Binding-site contacts:
Ligand atom C5 contacts residue ASN1724 of chain 1.D at 3.6 Å.
Ligand atom N2 contacts residue ASN1724 of chain 1.D at 3.0 Å (h-bond).
Ligand atom C1 contacts residue ARG1716 of chain 1.D at 3.5 Å.
Ligand atom O7 contacts residue SER1749 of chain 1.D at 2.9 Å (h-bond).
Ligand atom C7 contacts residue GLY1722 of chain 1.D at 4.3 Å.
Ligand atom O7 contacts residue TYR1748 of chain 1.D at 3.9 Å.
Ligand atom C6 contacts residue ARG1716 of chain 1.D at 3.7 Å.
Ligand atom O6 contacts residue ARG1716 of chain 1.D at 4.3 Å.
Ligand atom N2 contacts residue GLN1747 of chain 1.D at 4.2 Å.
Ligand atom C8 contacts residue TYR1748 of chain 1.D at 3.7 Å (hydrophobic).
Ligand atom O5 contacts residue GLN1747 of chain 1.D at 4.2 Å.
Ligand atom C1 contacts residue GLN1747 of chain 1.D at 3.8 Å.
Ligand atom C8 contacts residue SER1749 of chain 1.D at 3.9 Å.
Ligand atom C7 contacts residue TYR1748 of chain 1.D at 4.4 Å (hydrophobic).
Ligand atom O5 contacts residue ARG1716 of chain 1.D at 3.2 Å (salt-bridge).
Ligand atom C8 contacts residue ARG1716 of chain 1.D at 4.1 Å.
Ligand atom C7 contacts residue GLN1747 of chain 1.D at 4.0 Å.
Ligand atom C2 contacts residue GLN1747 of chain 1.D at 3.8 Å.
Ligand atom C5 contacts residue ARG1716 of chain 1.D at 3.5 Å.
Ligand atom O7 contacts residue ASN1724 of chain 1.D at 4.1 Å.
Ligand atom C1 contacts residue ASN1724 of chain 1.D at 1.4 Å.
Ligand atom O5 contacts residue ASN1724 of chain 1.D at 2.3 Å (h-bond).
Ligand atom C3 contacts residue ASN1724 of chain 1.D at 3.8 Å.
Ligand atom C7 contacts residue ASN1724 of chain 1.D at 3.8 Å.
Ligand atom O7 contacts residue GLN1747 of chain 1.D at 2.9 Å (h-bond).
Ligand atom N2 contacts residue GLY1722 of chain 1.D at 4.1 Å.
Ligand atom C2 contacts residue ASN1724 of chain 1.D at 2.5 Å.
Ligand atom C8 contacts residue GLY1722 of chain 1.D at 3.8 Å.
Ligand atom C7 contacts residue SER1749 of chain 1.D at 3.8 Å.
Ligand atom C4 contacts residue ASN1724 of chain 1.D at 4.2 Å.

Sequence of chain 1.D:
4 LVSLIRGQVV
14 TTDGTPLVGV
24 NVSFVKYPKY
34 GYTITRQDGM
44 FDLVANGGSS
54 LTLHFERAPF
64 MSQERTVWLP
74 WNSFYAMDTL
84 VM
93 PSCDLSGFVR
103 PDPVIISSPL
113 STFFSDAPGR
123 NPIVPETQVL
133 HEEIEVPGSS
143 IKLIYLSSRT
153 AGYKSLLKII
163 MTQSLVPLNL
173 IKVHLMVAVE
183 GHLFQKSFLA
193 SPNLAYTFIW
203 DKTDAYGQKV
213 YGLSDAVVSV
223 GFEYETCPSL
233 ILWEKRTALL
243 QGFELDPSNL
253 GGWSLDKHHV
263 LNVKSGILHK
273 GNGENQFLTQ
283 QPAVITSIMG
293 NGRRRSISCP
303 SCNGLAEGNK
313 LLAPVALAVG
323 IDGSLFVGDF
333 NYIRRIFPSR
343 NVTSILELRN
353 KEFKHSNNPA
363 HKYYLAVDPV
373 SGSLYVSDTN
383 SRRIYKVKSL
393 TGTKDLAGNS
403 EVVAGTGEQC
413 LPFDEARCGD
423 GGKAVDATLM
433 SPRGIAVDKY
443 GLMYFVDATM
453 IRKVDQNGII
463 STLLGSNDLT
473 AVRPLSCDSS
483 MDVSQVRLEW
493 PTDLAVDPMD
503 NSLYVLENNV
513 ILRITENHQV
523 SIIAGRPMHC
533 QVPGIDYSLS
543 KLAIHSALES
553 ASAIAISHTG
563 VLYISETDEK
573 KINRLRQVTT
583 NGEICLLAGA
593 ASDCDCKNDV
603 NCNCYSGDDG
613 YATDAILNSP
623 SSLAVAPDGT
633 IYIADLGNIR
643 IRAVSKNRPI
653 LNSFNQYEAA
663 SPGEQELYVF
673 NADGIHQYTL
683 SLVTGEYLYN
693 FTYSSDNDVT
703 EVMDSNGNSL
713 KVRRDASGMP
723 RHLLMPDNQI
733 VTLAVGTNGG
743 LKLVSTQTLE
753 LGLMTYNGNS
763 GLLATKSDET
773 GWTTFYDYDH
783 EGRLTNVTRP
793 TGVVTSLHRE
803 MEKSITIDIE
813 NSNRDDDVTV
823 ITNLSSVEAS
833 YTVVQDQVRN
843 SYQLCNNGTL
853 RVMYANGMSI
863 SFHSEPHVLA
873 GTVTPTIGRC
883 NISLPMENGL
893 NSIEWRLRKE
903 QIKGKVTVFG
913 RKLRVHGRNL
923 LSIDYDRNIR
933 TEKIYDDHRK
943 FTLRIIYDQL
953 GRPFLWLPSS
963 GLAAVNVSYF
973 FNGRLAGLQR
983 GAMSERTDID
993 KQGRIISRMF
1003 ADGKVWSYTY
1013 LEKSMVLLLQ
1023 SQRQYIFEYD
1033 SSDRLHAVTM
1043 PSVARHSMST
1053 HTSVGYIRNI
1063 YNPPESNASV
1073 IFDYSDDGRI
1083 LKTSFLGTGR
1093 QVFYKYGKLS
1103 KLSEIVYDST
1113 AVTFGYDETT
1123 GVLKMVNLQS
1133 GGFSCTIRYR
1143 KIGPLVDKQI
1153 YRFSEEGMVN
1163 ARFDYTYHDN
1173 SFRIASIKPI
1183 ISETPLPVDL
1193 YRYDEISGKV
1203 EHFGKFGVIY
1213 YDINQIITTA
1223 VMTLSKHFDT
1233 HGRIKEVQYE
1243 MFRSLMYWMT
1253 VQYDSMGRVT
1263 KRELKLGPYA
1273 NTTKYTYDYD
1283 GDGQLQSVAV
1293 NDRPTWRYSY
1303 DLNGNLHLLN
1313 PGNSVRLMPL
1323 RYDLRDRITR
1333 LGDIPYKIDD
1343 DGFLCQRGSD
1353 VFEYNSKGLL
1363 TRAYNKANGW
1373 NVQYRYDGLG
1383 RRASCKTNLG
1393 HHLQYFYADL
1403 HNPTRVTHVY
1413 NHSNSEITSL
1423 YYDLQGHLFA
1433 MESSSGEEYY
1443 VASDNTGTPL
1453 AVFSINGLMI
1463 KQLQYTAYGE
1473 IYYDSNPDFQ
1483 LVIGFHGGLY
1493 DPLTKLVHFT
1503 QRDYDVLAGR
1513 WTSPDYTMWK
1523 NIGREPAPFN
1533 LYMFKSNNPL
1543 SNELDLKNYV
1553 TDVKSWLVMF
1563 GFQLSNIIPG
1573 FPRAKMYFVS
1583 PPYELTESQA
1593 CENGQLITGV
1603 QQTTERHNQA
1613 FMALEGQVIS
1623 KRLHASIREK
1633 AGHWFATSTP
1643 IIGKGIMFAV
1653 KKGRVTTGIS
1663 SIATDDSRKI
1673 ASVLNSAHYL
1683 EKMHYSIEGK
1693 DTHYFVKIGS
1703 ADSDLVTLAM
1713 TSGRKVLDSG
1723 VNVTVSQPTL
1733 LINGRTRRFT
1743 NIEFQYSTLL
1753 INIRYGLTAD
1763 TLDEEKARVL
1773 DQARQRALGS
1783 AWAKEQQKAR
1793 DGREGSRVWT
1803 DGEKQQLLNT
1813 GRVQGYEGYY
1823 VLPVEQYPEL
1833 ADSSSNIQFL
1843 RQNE

A small-molecule ligand and the protein it binds are described below.
Small molecule (SMILES): CC(=O)N[C@H]1[C@H](O[C@H]2[C@H](O)[C@@H](NC(C)=O)CO[C@@H]2CO)O[C@H](CO)[C@@H](O)[C@@H]1O